Sequence of chain 1.C:
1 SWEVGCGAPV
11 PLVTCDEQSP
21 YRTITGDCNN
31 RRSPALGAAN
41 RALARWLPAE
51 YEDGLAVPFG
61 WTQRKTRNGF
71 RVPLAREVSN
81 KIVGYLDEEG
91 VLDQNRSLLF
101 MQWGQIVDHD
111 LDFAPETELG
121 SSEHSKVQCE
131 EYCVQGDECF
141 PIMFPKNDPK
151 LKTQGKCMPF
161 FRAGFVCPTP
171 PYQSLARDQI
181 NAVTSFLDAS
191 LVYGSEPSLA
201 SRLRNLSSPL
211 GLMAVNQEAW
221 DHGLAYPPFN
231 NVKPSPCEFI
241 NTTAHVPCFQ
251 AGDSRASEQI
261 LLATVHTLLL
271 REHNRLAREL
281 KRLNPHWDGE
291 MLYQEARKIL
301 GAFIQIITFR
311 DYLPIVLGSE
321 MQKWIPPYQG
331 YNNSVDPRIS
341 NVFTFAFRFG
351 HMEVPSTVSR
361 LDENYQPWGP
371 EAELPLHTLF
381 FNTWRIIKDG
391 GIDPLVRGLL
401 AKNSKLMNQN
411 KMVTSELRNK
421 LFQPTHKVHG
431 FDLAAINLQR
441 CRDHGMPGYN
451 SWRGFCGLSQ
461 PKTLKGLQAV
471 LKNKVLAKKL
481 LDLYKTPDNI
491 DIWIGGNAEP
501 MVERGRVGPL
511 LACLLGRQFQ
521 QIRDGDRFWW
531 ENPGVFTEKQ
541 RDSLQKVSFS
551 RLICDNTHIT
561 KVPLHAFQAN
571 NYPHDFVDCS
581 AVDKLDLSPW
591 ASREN

Binding-site contacts:
Ligand atom C5 contacts residue THR243 of chain 1.C at 4.2 Å.
Ligand atom O6 contacts residue LYS388 of chain 1.C at 4.5 Å.
Ligand atom C1 contacts residue THR243 of chain 1.C at 4.3 Å.
Ligand atom C7 contacts residue THR243 of chain 1.C at 4.3 Å.
Ligand atom C8 contacts residue THR243 of chain 1.C at 4.5 Å.
Ligand atom O7 contacts residue THR243 of chain 1.C at 3.6 Å.
Ligand atom O6 contacts residue THR243 of chain 1.C at 4.3 Å.
Ligand atom C6 contacts residue TRP384 of chain 1.C at 4.5 Å (hydrophobic).
Ligand atom C1 contacts residue TRP384 of chain 1.C at 4.3 Å (hydrophobic).
Ligand atom C8 contacts residue ASN241 of chain 1.C at 4.2 Å.
Ligand atom O6 contacts residue ALA244 of chain 1.C at 3.4 Å.
Ligand atom C5 contacts residue TRP384 of chain 1.C at 4.4 Å (hydrophobic).
Ligand atom C2 contacts residue TRP384 of chain 1.C at 3.9 Å (hydrophobic).
Ligand atom C2 contacts residue ASN241 of chain 1.C at 2.4 Å.
Ligand atom O7 contacts residue ILE240 of chain 1.C at 4.1 Å.
Ligand atom C6 contacts residue ALA244 of chain 1.C at 4.4 Å (hydrophobic).
Ligand atom O7 contacts residue ASN241 of chain 1.C at 3.0 Å (h-bond).
Ligand atom O5 contacts residue ASN241 of chain 1.C at 2.2 Å (h-bond).
Ligand atom C1 contacts residue ASN241 of chain 1.C at 1.2 Å.
Ligand atom O7 contacts residue TRP384 of chain 1.C at 3.2 Å.
Ligand atom C7 contacts residue ASN241 of chain 1.C at 3.0 Å.
Ligand atom C7 contacts residue ILE240 of chain 1.C at 4.2 Å (hydrophobic).
Ligand atom C3 contacts residue ASN241 of chain 1.C at 3.7 Å.
Ligand atom O5 contacts residue ALA244 of chain 1.C at 3.8 Å.
Ligand atom O5 contacts residue TRP384 of chain 1.C at 3.6 Å.
Ligand atom C8 contacts residue ILE240 of chain 1.C at 3.9 Å (hydrophobic).
Ligand atom C7 contacts residue TRP384 of chain 1.C at 4.2 Å (hydrophobic).
Ligand atom N2 contacts residue ASN241 of chain 1.C at 2.8 Å (h-bond).
Ligand atom C5 contacts residue ASN241 of chain 1.C at 3.5 Å.
Ligand atom C4 contacts residue TRP384 of chain 1.C at 4.3 Å (hydrophobic).
Ligand atom C4 contacts residue ASN241 of chain 1.C at 4.1 Å.

The protein below binds the small molecule below.
Small molecule (SMILES): CC(=O)N[C@H]1[C@H](O[C@H]2[C@H](O)[C@@H](NC(C)=O)CO[C@@H]2CO)O[C@H](CO)[C@@H](O)[C@@H]1O